Binding-site contacts:
Ligand atom C4 contacts residue ASN241 of chain 1.A at 4.4 Å.
Ligand atom N2 contacts residue ASN241 of chain 1.A at 2.8 Å (h-bond).
Ligand atom C7 contacts residue TRP384 of chain 1.A at 4.3 Å (hydrophobic).
Ligand atom C5 contacts residue TRP384 of chain 1.A at 4.4 Å (hydrophobic).
Ligand atom C5 contacts residue ASN241 of chain 1.A at 3.7 Å.
Ligand atom C4 contacts residue TRP384 of chain 1.A at 4.3 Å (hydrophobic).
Ligand atom O5 contacts residue ALA244 of chain 1.A at 3.5 Å.
Ligand atom C1 contacts residue ALA244 of chain 1.A at 3.9 Å (hydrophobic).
Ligand atom C8 contacts residue ILE240 of chain 1.A at 4.0 Å (hydrophobic).
Ligand atom C1 contacts residue TRP384 of chain 1.A at 4.2 Å (hydrophobic).
Ligand atom O3 contacts residue TRP384 of chain 1.A at 4.4 Å.
Ligand atom C3 contacts residue TRP384 of chain 1.A at 4.4 Å (hydrophobic).
Ligand atom C2 contacts residue ASN241 of chain 1.A at 2.4 Å.
Ligand atom C7 contacts residue ASN241 of chain 1.A at 3.1 Å.
Ligand atom C8 contacts residue ASN241 of chain 1.A at 3.9 Å.
Ligand atom O7 contacts residue ASN241 of chain 1.A at 3.4 Å (h-bond).
Ligand atom O5 contacts residue ASN241 of chain 1.A at 2.4 Å (h-bond).
Ligand atom O7 contacts residue TRP384 of chain 1.A at 3.4 Å.
Ligand atom O6 contacts residue ALA244 of chain 1.A at 3.4 Å.
Ligand atom O6 contacts residue LYS388 of chain 1.A at 4.0 Å.
Ligand atom C1 contacts residue ASN241 of chain 1.A at 1.4 Å.
Ligand atom C2 contacts residue TRP384 of chain 1.A at 3.8 Å (hydrophobic).
Ligand atom C6 contacts residue TRP384 of chain 1.A at 4.4 Å (hydrophobic).
Ligand atom O5 contacts residue TRP384 of chain 1.A at 3.7 Å.
Ligand atom C3 contacts residue ASN241 of chain 1.A at 3.8 Å.

Sequence of chain 1.A:
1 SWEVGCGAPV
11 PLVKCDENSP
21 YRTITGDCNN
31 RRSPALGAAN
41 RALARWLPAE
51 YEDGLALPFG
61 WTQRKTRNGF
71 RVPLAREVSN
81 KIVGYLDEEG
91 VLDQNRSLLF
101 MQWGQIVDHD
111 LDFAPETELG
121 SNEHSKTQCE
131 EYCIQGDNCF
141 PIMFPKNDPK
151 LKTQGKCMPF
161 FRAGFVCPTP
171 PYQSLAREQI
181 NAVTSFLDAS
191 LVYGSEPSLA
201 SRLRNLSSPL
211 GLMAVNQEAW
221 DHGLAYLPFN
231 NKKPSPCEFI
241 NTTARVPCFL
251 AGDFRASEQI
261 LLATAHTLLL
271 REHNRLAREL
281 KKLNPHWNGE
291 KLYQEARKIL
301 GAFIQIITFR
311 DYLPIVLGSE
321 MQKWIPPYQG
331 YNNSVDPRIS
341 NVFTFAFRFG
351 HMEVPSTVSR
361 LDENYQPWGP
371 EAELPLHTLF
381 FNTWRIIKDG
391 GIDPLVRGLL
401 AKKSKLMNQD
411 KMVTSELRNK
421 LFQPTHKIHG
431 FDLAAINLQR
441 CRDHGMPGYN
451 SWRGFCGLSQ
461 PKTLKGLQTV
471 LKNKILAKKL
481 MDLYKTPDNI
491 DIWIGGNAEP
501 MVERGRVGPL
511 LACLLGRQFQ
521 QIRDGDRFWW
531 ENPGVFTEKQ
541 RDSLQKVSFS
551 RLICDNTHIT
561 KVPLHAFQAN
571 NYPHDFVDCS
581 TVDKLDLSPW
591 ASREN

The small molecule below binds the protein below.
Small molecule (SMILES): CC(=O)N[C@@H]1[C@@H](O)[C@H](O)[C@@H](CO)O[C@H]1O